Sequence of chain 1.A:
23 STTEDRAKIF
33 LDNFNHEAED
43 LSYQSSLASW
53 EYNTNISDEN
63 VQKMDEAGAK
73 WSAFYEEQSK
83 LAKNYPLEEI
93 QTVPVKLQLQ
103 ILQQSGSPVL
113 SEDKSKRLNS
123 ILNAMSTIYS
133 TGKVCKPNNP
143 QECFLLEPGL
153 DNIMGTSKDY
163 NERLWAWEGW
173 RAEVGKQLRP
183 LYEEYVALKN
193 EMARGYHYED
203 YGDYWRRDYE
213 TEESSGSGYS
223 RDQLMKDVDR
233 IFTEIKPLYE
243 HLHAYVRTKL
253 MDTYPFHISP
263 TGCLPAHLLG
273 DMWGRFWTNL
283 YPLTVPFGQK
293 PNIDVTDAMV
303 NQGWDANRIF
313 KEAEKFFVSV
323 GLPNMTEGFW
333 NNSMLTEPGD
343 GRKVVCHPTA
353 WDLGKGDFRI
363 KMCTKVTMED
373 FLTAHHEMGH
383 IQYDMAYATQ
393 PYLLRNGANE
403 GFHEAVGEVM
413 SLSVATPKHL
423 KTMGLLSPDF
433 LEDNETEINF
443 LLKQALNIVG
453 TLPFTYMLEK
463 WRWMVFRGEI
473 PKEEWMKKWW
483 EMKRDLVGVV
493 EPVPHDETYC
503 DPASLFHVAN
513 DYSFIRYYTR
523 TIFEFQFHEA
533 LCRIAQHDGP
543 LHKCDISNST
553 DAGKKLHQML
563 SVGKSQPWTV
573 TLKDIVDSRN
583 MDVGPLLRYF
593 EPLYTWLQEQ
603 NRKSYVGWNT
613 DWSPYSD

This protein binds this small molecule.
Small molecule (SMILES): CC(=O)N[C@@H]1[C@@H](O)[C@H](O)[C@@H](CO)O[C@H]1O

Binding-site contacts:
Ligand atom C3 contacts residue ASN326 of chain 1.A at 3.8 Å.
Ligand atom C1 contacts residue ASN326 of chain 1.A at 1.4 Å.
Ligand atom C4 contacts residue ASN326 of chain 1.A at 4.2 Å.
Ligand atom C7 contacts residue ASN326 of chain 1.A at 3.4 Å.
Ligand atom C8 contacts residue ASN326 of chain 1.A at 3.5 Å.
Ligand atom C7 contacts residue MET327 of chain 1.A at 3.5 Å (hydrophobic).
Ligand atom N2 contacts residue MET327 of chain 1.A at 3.7 Å.
Ligand atom O7 contacts residue ASN326 of chain 1.A at 4.3 Å.
Ligand atom C5 contacts residue ASN326 of chain 1.A at 3.7 Å.
Ligand atom O7 contacts residue MET327 of chain 1.A at 3.0 Å (h-bond).
Ligand atom C8 contacts residue TRP332 of chain 1.A at 3.8 Å (hydrophobic).
Ligand atom C2 contacts residue ASN326 of chain 1.A at 2.4 Å.
Ligand atom O7 contacts residue TRP332 of chain 1.A at 2.5 Å (h-bond).
Ligand atom N2 contacts residue ASN326 of chain 1.A at 2.9 Å (h-bond).
Ligand atom O5 contacts residue ASN326 of chain 1.A at 2.4 Å (h-bond).
Ligand atom C7 contacts residue TRP332 of chain 1.A at 3.6 Å (hydrophobic).